Sequence of chain 1.B:
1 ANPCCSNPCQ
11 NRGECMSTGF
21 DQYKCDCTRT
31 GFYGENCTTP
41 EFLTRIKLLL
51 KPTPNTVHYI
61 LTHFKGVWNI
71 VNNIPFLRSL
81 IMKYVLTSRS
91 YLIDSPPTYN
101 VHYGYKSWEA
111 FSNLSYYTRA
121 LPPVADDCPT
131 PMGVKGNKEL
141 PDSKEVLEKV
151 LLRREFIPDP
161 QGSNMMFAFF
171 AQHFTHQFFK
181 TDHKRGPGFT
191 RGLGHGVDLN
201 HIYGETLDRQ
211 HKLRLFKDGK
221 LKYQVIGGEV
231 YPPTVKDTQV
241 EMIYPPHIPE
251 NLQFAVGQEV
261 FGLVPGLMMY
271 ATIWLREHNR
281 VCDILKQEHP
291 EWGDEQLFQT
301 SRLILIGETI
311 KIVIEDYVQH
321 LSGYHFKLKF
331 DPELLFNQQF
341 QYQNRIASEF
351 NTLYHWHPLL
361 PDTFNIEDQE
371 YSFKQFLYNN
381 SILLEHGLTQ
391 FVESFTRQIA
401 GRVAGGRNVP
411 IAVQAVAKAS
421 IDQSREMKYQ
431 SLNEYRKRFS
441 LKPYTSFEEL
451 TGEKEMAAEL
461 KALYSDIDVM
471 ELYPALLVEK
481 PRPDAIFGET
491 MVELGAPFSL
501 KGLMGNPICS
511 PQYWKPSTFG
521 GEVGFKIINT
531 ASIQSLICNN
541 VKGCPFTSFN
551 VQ

Binding-site contacts:
Ligand atom F21 contacts residue LEU328 of chain 1.B at 3.5 Å.
Ligand atom F22 contacts residue LEU328 of chain 1.B at 3.5 Å.
Ligand atom C6 contacts residue ALA496 of chain 1.B at 3.4 Å (hydrophobic).
Ligand atom C6 contacts residue VAL318 of chain 1.B at 4.0 Å (hydrophobic).
Ligand atom O10 contacts residue ALA496 of chain 1.B at 3.2 Å.
Ligand atom CL24 contacts residue ALA496 of chain 1.B at 4.0 Å.
Ligand atom C1 contacts residue VAL492 of chain 1.B at 3.4 Å (hydrophobic).
Ligand atom C3 contacts residue VAL492 of chain 1.B at 3.9 Å (hydrophobic).
Ligand atom C13 contacts residue ALA496 of chain 1.B at 3.9 Å (hydrophobic).
Ligand atom CL8 contacts residue PHE487 of chain 1.B at 4.0 Å.
Ligand atom C20 contacts residue TRP356 of chain 1.B at 3.9 Å (hydrophobic).
Ligand atom C11 contacts residue TYR324 of chain 1.B at 3.8 Å (hydrophobic).
Ligand atom CL24 contacts residue VAL318 of chain 1.B at 3.5 Å.
Ligand atom O16 contacts residue ARG89 of chain 1.B at 3.2 Å (salt-bridge).
Ligand atom C2 contacts residue VAL318 of chain 1.B at 3.6 Å (hydrophobic).
Ligand atom F23 contacts residue LEU500 of chain 1.B at 3.6 Å.
Ligand atom F21 contacts residue VAL85 of chain 1.B at 4.0 Å.
Ligand atom C20 contacts residue GLY495 of chain 1.B at 4.0 Å.
Ligand atom O15 contacts residue ARG89 of chain 1.B at 2.8 Å (salt-bridge).
Ligand atom C19 contacts residue GLY495 of chain 1.B at 3.6 Å.
Ligand atom O16 contacts residue TYR324 of chain 1.B at 2.4 Å (h-bond).
Ligand atom O10 contacts residue LEU500 of chain 1.B at 3.5 Å.
Ligand atom C19 contacts residue ALA496 of chain 1.B at 4.0 Å (hydrophobic).
Ligand atom CL8 contacts residue LEU321 of chain 1.B at 3.9 Å.
Ligand atom F21 contacts residue TYR324 of chain 1.B at 3.8 Å.
Ligand atom C7 contacts residue TYR324 of chain 1.B at 3.3 Å (hydrophobic).
Ligand atom C1 contacts residue SER322 of chain 1.B at 4.0 Å.
Ligand atom C12 contacts residue ARG89 of chain 1.B at 3.1 Å.
Ligand atom F23 contacts residue VAL318 of chain 1.B at 3.9 Å.
Ligand atom C19 contacts residue MET491 of chain 1.B at 3.6 Å (hydrophobic).
Ligand atom C13 contacts residue LEU500 of chain 1.B at 3.8 Å (hydrophobic).
Ligand atom C2 contacts residue ALA496 of chain 1.B at 3.9 Å (hydrophobic).
Ligand atom C7 contacts residue VAL492 of chain 1.B at 3.8 Å (hydrophobic).
Ligand atom C14 contacts residue LEU328 of chain 1.B at 4.0 Å (hydrophobic).
Ligand atom C3 contacts residue ALA496 of chain 1.B at 3.9 Å (hydrophobic).
Ligand atom C5 contacts residue VAL318 of chain 1.B at 4.0 Å (hydrophobic).
Ligand atom F23 contacts residue LEU328 of chain 1.B at 3.8 Å.
Ligand atom F22 contacts residue VAL318 of chain 1.B at 3.2 Å.
Ligand atom C12 contacts residue TYR324 of chain 1.B at 3.5 Å (hydrophobic).
Ligand atom CL24 contacts residue SER499 of chain 1.B at 3.7 Å.

This protein binds this small molecule.
Small molecule (SMILES): CC(C)COc1c(Cl)cc2c(c1Cl)O[C@@H](C(F)(F)F)C(C(=O)O)=C2